Binding-site contacts:
Ligand atom C8 contacts residue MET51 of chain 3.C at 3.6 Å (hydrophobic).
Ligand atom N1 contacts residue GLU311 of chain 3.C at 2.9 Å (salt-bridge).
Ligand atom O2P contacts residue SER258 of chain 3.C at 3.5 Å (h-bond).
Ligand atom C5 contacts residue MET284 of chain 3.C at 3.7 Å (hydrophobic).
Ligand atom N7 contacts residue ILE200 of chain 3.C at 3.4 Å.
Ligand atom C5 contacts residue ILE200 of chain 3.C at 3.5 Å (hydrophobic).
Ligand atom C6 contacts residue GLY285 of chain 3.C at 3.3 Å.
Ligand atom C4 contacts residue 2F11 of chain 3.T at 3.5 Å.
Ligand atom O3P contacts residue SER258 of chain 3.C at 3.0 Å (h-bond).
Ligand atom O6 contacts residue GLY312 of chain 3.C at 3.5 Å.
Ligand atom O6 contacts residue GLY283 of chain 3.C at 3.1 Å.
Ligand atom O6 contacts residue GLY285 of chain 3.C at 2.7 Å (h-bond).
Ligand atom C5' contacts residue TYR281 of chain 3.C at 3.4 Å (hydrophobic).
Ligand atom C8 contacts residue ILE200 of chain 3.C at 3.6 Å (hydrophobic).
Ligand atom N3 contacts residue CYS201 of chain 3.C at 3.6 Å.
Ligand atom N1 contacts residue 2F11 of chain 3.T at 3.4 Å.
Ligand atom O6 contacts residue MET284 of chain 3.C at 3.2 Å (h-bond).
Ligand atom O2P contacts residue GLY257 of chain 3.C at 2.9 Å (h-bond).
Ligand atom P contacts residue TYR281 of chain 3.C at 3.7 Å.
Ligand atom O3' contacts residue ASP234 of chain 3.C at 2.6 Å (salt-bridge).
Ligand atom O2' contacts residue ASP234 of chain 3.C at 2.5 Å (salt-bridge).
Ligand atom O5' contacts residue GLY235 of chain 3.C at 3.4 Å.
Ligand atom O3' contacts residue MET255 of chain 3.C at 2.9 Å.
Ligand atom N7 contacts residue GLY283 of chain 3.C at 3.5 Å.
Ligand atom C2 contacts residue 2F11 of chain 3.T at 3.2 Å.
Ligand atom O3P contacts residue SER199 of chain 3.C at 2.5 Å (h-bond).
Ligand atom N7 contacts residue MET284 of chain 3.C at 3.0 Å (h-bond).
Ligand atom P contacts residue SER199 of chain 3.C at 3.5 Å.
Ligand atom O3' contacts residue ALA49 of chain 3.C at 3.3 Å.
Ligand atom O3P contacts residue TYR281 of chain 3.C at 2.4 Å (h-bond).
Ligand atom O1P contacts residue GLY198 of chain 3.C at 3.2 Å.
Ligand atom C3' contacts residue ASP234 of chain 3.C at 3.6 Å.
Ligand atom O1P contacts residue GLY236 of chain 3.C at 3.1 Å (h-bond).
Ligand atom O5' contacts residue GLY198 of chain 3.C at 3.5 Å.
Ligand atom C2 contacts residue GLU311 of chain 3.C at 3.5 Å.
Ligand atom C5 contacts residue 2F11 of chain 3.T at 3.7 Å.
Ligand atom N3 contacts residue 2F11 of chain 3.T at 3.2 Å.
Ligand atom C4' contacts residue ASP234 of chain 3.C at 3.7 Å.
Ligand atom O1P contacts residue SER199 of chain 3.C at 2.7 Å (h-bond).
Ligand atom C2 contacts residue CYS201 of chain 3.C at 3.1 Å (hydrophobic).

The protein below binds the small molecule below.
Small molecule (SMILES): O=c1[nH]cnc2c1ncn2[C@@H]1O[C@H](COP(=O)(O)O)[C@@H](O)[C@H]1O

Sequence of chain 3.C:
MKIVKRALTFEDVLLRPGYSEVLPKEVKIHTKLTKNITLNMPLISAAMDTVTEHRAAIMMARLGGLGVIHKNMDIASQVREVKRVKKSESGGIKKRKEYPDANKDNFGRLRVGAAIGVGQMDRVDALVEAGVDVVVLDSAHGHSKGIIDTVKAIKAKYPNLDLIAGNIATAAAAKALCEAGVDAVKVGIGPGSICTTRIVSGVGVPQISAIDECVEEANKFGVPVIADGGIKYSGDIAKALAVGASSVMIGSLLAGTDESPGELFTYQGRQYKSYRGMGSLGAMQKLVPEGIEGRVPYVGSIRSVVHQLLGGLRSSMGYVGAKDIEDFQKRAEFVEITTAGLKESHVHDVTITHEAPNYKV